Sequence of chain 1.A:
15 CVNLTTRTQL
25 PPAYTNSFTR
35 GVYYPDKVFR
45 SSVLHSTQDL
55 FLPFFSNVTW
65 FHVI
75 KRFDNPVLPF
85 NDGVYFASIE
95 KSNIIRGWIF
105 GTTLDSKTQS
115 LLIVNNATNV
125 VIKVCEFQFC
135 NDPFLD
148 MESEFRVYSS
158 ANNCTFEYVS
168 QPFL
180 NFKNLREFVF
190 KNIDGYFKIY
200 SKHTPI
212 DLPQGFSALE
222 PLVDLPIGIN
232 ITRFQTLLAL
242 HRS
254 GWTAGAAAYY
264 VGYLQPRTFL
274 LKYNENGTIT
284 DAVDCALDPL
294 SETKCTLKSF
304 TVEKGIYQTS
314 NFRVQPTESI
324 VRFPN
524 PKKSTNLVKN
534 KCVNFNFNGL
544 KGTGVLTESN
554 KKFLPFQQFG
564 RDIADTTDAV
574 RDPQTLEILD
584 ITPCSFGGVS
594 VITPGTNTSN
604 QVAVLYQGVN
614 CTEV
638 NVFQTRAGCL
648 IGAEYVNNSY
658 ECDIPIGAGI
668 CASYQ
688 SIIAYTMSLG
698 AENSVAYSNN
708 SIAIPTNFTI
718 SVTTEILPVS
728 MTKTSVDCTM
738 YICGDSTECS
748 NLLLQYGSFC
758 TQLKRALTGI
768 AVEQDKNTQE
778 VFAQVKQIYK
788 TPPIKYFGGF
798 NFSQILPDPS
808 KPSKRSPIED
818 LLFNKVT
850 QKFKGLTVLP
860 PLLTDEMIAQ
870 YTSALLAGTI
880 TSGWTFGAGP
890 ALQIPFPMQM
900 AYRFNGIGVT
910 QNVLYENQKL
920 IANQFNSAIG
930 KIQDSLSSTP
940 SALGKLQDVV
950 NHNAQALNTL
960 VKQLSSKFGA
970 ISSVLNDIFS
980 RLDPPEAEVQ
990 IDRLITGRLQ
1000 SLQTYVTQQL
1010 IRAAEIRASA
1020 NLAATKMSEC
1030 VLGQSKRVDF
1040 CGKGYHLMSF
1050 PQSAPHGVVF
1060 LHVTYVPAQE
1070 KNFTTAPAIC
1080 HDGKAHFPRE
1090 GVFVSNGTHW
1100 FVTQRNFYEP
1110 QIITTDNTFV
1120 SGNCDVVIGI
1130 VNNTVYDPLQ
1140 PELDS

Binding-site contacts:
Ligand atom C7 contacts residue ASN714 of chain 1.A at 3.6 Å.
Ligand atom C8 contacts residue LEU919 of chain 1.A at 4.2 Å (hydrophobic).
Ligand atom O6 contacts residue GLN1068 of chain 1.A at 4.5 Å.
Ligand atom C1 contacts residue ASN714 of chain 1.A at 1.4 Å.
Ligand atom C5 contacts residue ASN714 of chain 1.A at 3.7 Å.
Ligand atom C3 contacts residue ASN714 of chain 1.A at 3.8 Å.
Ligand atom C3 contacts residue LEU919 of chain 1.A at 4.5 Å (hydrophobic).
Ligand atom C4 contacts residue ASN714 of chain 1.A at 4.2 Å.
Ligand atom C5 contacts residue LEU919 of chain 1.A at 4.3 Å (hydrophobic).
Ligand atom O5 contacts residue ASN714 of chain 1.A at 2.4 Å (h-bond).
Ligand atom O5 contacts residue GLN1068 of chain 1.A at 3.7 Å.
Ligand atom O7 contacts residue ASN714 of chain 1.A at 3.9 Å.
Ligand atom C6 contacts residue GLN923 of chain 1.A at 3.8 Å.
Ligand atom O6 contacts residue GLN923 of chain 1.A at 4.3 Å.
Ligand atom C1 contacts residue GLN1068 of chain 1.A at 3.9 Å.
Ligand atom N2 contacts residue ASN714 of chain 1.A at 2.9 Å (h-bond).
Ligand atom C2 contacts residue ASN714 of chain 1.A at 2.5 Å.
Ligand atom O4 contacts residue LEU919 of chain 1.A at 4.0 Å.
Ligand atom C5 contacts residue GLN923 of chain 1.A at 4.1 Å.
Ligand atom C7 contacts residue LEU919 of chain 1.A at 3.9 Å (hydrophobic).
Ligand atom C2 contacts residue GLN1068 of chain 1.A at 4.4 Å.
Ligand atom O7 contacts residue LEU919 of chain 1.A at 3.8 Å.
Ligand atom C8 contacts residue GLN923 of chain 1.A at 4.3 Å.
Ligand atom O6 contacts residue ASN714 of chain 1.A at 4.2 Å.

The small molecule below binds the protein below.
Small molecule (SMILES): CC(=O)N[C@H]1[C@H](O[C@H]2[C@H](O)[C@@H](NC(C)=O)CO[C@@H]2CO)O[C@H](CO)[C@@H](O)[C@@H]1O